This small molecule binds to this protein.
Small molecule (SMILES): CO[C@H]1O[C@H](CO)[C@@H](O)[C@H](O)[C@@H]1O

Binding-site contacts:
Ligand atom C3 contacts residue PHE1 of chain 1.J at 4.1 Å (hydrophobic).
Ligand atom C2 contacts residue ASP140 of chain 1.J at 3.7 Å.
Ligand atom O3 contacts residue ASP54 of chain 1.J at 4.2 Å.
Ligand atom C4 contacts residue PHE1 of chain 1.J at 3.4 Å (hydrophobic).
Ligand atom O2 contacts residue ILE13 of chain 1.J at 3.1 Å.
Ligand atom O4 contacts residue ILE52 of chain 1.J at 3.7 Å.
Ligand atom C6 contacts residue ASP54 of chain 1.J at 3.5 Å.
Ligand atom C5 contacts residue ASP54 of chain 1.J at 3.9 Å.
Ligand atom C7 contacts residue TYR48 of chain 1.J at 3.3 Å (hydrophobic).
Ligand atom C6 contacts residue ASP47 of chain 1.J at 3.5 Å.
Ligand atom C3 contacts residue ASP140 of chain 1.J at 3.6 Å.
Ligand atom C3 contacts residue ASP54 of chain 1.J at 4.2 Å.
Ligand atom O1 contacts residue TYR48 of chain 1.J at 4.2 Å.
Ligand atom C4 contacts residue ASP54 of chain 1.J at 3.0 Å.
Ligand atom O2 contacts residue ASN133 of chain 1.J at 4.3 Å.
Ligand atom O6 contacts residue ASP47 of chain 1.J at 3.8 Å.
Ligand atom C1 contacts residue ILE13 of chain 1.J at 3.9 Å (hydrophobic).
Ligand atom O3 contacts residue ASP140 of chain 1.J at 3.0 Å (salt-bridge).
Ligand atom O2 contacts residue PHE1 of chain 1.J at 2.9 Å (h-bond).
Ligand atom O4 contacts residue ASP54 of chain 1.J at 2.5 Å (salt-bridge).
Ligand atom O5 contacts residue PHE1 of chain 1.J at 2.6 Å (h-bond).
Ligand atom C2 contacts residue PHE1 of chain 1.J at 3.6 Å (hydrophobic).
Ligand atom O6 contacts residue ASP54 of chain 1.J at 4.2 Å.
Ligand atom C4 contacts residue ASN135 of chain 1.J at 3.7 Å.
Ligand atom C6 contacts residue PHE1 of chain 1.J at 3.4 Å (hydrophobic).
Ligand atom O6 contacts residue ASN46 of chain 1.J at 3.2 Å (h-bond).
Ligand atom C6 contacts residue TYR48 of chain 1.J at 3.6 Å (hydrophobic).
Ligand atom O5 contacts residue ASP47 of chain 1.J at 3.7 Å.
Ligand atom O3 contacts residue ASN133 of chain 1.J at 4.0 Å.
Ligand atom C6 contacts residue ASN46 of chain 1.J at 3.1 Å.
Ligand atom C2 contacts residue ILE13 of chain 1.J at 3.8 Å (hydrophobic).
Ligand atom O4 contacts residue ASN135 of chain 1.J at 2.8 Å (h-bond).
Ligand atom C5 contacts residue PHE1 of chain 1.J at 3.3 Å (hydrophobic).
Ligand atom O6 contacts residue TYR48 of chain 1.J at 3.0 Å (h-bond).
Ligand atom O3 contacts residue ASN135 of chain 1.J at 2.8 Å (h-bond).
Ligand atom O5 contacts residue TYR48 of chain 1.J at 4.3 Å.
Ligand atom C1 contacts residue PHE1 of chain 1.J at 3.5 Å (hydrophobic).
Ligand atom O6 contacts residue ILE52 of chain 1.J at 3.5 Å.
Ligand atom O2 contacts residue PHE142 of chain 1.J at 3.9 Å.
Ligand atom C3 contacts residue ASN135 of chain 1.J at 3.4 Å.

Sequence of chain 1.J:
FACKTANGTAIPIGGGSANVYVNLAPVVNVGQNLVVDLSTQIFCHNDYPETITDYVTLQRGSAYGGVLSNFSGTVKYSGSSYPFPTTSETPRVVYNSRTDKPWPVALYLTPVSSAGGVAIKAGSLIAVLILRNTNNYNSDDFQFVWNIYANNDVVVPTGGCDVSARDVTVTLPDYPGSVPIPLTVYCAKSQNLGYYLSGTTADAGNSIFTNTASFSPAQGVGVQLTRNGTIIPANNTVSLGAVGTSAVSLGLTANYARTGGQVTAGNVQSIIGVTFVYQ